This small molecule binds to this protein.
Small molecule (SMILES): C[n+]1cn([C@@H]2O[C@H](CO[P](=O)(O)OP(=O)(O)O)[C@@H](O)[C@H]2O)c2nc(N)[nH]c(=O)c21

Sequence of chain 1.C:
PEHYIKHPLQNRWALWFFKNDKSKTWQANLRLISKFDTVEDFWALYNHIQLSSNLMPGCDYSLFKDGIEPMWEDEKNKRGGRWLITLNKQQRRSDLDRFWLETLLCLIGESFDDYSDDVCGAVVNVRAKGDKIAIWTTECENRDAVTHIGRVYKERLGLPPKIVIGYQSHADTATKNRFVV

Binding-site contacts:
Ligand atom C5 contacts residue TRP75 of chain 1.C at 3.7 Å (hydrophobic).
Ligand atom C6 contacts residue MET74 of chain 1.C at 4.0 Å (hydrophobic).
Ligand atom PB contacts residue LYS135 of chain 1.C at 3.5 Å.
Ligand atom C6 contacts residue GLU76 of chain 1.C at 3.8 Å.
Ligand atom O1B contacts residue ARG130 of chain 1.C at 2.7 Å (salt-bridge).
Ligand atom O6 contacts residue GLU76 of chain 1.C at 3.8 Å.
Ligand atom N7 contacts residue TRP75 of chain 1.C at 3.5 Å.
Ligand atom N3 contacts residue TRP75 of chain 1.C at 3.7 Å.
Ligand atom N9 contacts residue TRP29 of chain 1.C at 3.6 Å.
Ligand atom CM7 contacts residue TRP29 of chain 1.C at 3.8 Å (hydrophobic).
Ligand atom CM7 contacts residue TRP75 of chain 1.C at 3.8 Å (hydrophobic).
Ligand atom O6 contacts residue TRP29 of chain 1.C at 3.6 Å.
Ligand atom C1' contacts residue TRP29 of chain 1.C at 3.6 Å (hydrophobic).
Ligand atom O3A contacts residue LYS135 of chain 1.C at 3.1 Å (salt-bridge).
Ligand atom C2' contacts residue TRP75 of chain 1.C at 3.8 Å (hydrophobic).
Ligand atom O6 contacts residue MET74 of chain 1.C at 3.0 Å.
Ligand atom PB contacts residue ARG130 of chain 1.C at 3.7 Å.
Ligand atom O1A contacts residue ARG130 of chain 1.C at 2.9 Å (salt-bridge).
Ligand atom C2 contacts residue TRP75 of chain 1.C at 3.8 Å (hydrophobic).
Ligand atom O4' contacts residue TRP29 of chain 1.C at 3.3 Å.
Ligand atom C5 contacts residue TRP29 of chain 1.C at 3.7 Å (hydrophobic).
Ligand atom N9 contacts residue TRP75 of chain 1.C at 3.6 Å.
Ligand atom N1 contacts residue GLU76 of chain 1.C at 3.0 Å (salt-bridge).
Ligand atom C4 contacts residue TRP75 of chain 1.C at 3.5 Å (hydrophobic).
Ligand atom C2 contacts residue GLU76 of chain 1.C at 3.6 Å.
Ligand atom O2B contacts residue ARG130 of chain 1.C at 3.6 Å (salt-bridge).
Ligand atom N1 contacts residue TRP29 of chain 1.C at 3.6 Å.
Ligand atom N1 contacts residue TRP75 of chain 1.C at 3.5 Å.
Ligand atom C6 contacts residue TRP75 of chain 1.C at 3.5 Å (hydrophobic).
Ligand atom C6 contacts residue TRP29 of chain 1.C at 3.5 Å (hydrophobic).
Ligand atom N3 contacts residue TRP29 of chain 1.C at 3.7 Å.
Ligand atom N2 contacts residue GLU76 of chain 1.C at 3.0 Å (salt-bridge).
Ligand atom N7 contacts residue TRP29 of chain 1.C at 3.6 Å.
Ligand atom O6 contacts residue TRP75 of chain 1.C at 2.7 Å (h-bond).
Ligand atom CM7 contacts residue TRP139 of chain 1.C at 4.0 Å (hydrophobic).
Ligand atom C8 contacts residue TRP29 of chain 1.C at 3.6 Å (hydrophobic).
Ligand atom C4 contacts residue TRP29 of chain 1.C at 3.5 Å (hydrophobic).
Ligand atom C8 contacts residue TRP75 of chain 1.C at 3.7 Å (hydrophobic).
Ligand atom C2 contacts residue TRP29 of chain 1.C at 3.6 Å (hydrophobic).
Ligand atom O2B contacts residue LYS135 of chain 1.C at 2.8 Å (salt-bridge).